Sequence of chain 1.A:
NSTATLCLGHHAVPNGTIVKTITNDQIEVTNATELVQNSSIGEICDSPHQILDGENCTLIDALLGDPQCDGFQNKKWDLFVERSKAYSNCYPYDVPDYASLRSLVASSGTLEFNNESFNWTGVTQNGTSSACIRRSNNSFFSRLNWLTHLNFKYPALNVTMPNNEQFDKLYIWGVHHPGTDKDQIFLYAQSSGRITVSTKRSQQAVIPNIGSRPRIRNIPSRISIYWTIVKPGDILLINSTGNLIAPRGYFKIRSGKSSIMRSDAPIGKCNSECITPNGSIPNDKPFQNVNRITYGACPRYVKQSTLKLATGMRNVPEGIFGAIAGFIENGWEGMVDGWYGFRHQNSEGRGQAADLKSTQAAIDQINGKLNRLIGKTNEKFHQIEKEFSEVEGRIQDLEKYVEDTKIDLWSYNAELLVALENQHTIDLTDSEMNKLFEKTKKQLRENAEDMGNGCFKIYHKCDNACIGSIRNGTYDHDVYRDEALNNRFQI

Binding-site contacts:
Ligand atom C7 contacts residue GLN137 of chain 1.A at 4.5 Å.
Ligand atom N2 contacts residue ASN138 of chain 1.A at 2.8 Å (h-bond).
Ligand atom C4 contacts residue ASN138 of chain 1.A at 4.2 Å.
Ligand atom C7 contacts residue ASN138 of chain 1.A at 3.2 Å.
Ligand atom O7 contacts residue ASN138 of chain 1.A at 3.0 Å (h-bond).
Ligand atom C3 contacts residue ASN138 of chain 1.A at 3.8 Å.
Ligand atom C8 contacts residue GLN137 of chain 1.A at 4.2 Å.
Ligand atom C2 contacts residue ASN138 of chain 1.A at 2.4 Å.
Ligand atom C8 contacts residue ASN138 of chain 1.A at 4.4 Å.
Ligand atom N2 contacts residue GLN137 of chain 1.A at 4.0 Å.
Ligand atom C1 contacts residue ASN138 of chain 1.A at 1.4 Å.
Ligand atom C5 contacts residue ASN138 of chain 1.A at 3.6 Å.
Ligand atom O5 contacts residue ASN138 of chain 1.A at 2.4 Å (h-bond).
Ligand atom O6 contacts residue ASN138 of chain 1.A at 4.5 Å.

A protein and the small-molecule ligand that binds it are described below.
Small molecule (SMILES): CC(=O)N[C@@H]1[C@@H](O)[C@H](O)[C@@H](CO)O[C@H]1O